Binding-site contacts:
Ligand atom CD contacts residue THR40 of chain 1.A at 3.5 Å.
Ligand atom CB contacts residue PRO41 of chain 1.B at 3.3 Å (hydrophobic).
Ligand atom CD2 contacts residue GLN39 of chain 1.B at 3.7 Å.
Ligand atom NH2 contacts residue ASP85 of chain 1.A at 3.3 Å (salt-bridge).
Ligand atom CD contacts residue ASP85 of chain 1.A at 3.4 Å.
Ligand atom O contacts residue LYS103 of chain 1.A at 3.2 Å (salt-bridge).
Ligand atom CA contacts residue GLU154 of chain 1.B at 3.7 Å.
Ligand atom CG contacts residue TYR87 of chain 1.A at 3.4 Å (hydrophobic).
Ligand atom O contacts residue PRO41 of chain 1.B at 3.4 Å.
Ligand atom CD2 contacts residue TYR87 of chain 1.A at 3.5 Å (hydrophobic).
Ligand atom CA contacts residue ASP85 of chain 1.A at 3.6 Å.
Ligand atom CE2 contacts residue ILE92 of chain 1.B at 3.5 Å (hydrophobic).
Ligand atom CG contacts residue ASN41 of chain 1.A at 3.2 Å.
Ligand atom NE contacts residue ILE92 of chain 1.B at 3.6 Å.
Ligand atom CG contacts residue THR40 of chain 1.A at 3.2 Å.
Ligand atom NH2 contacts residue LYS103 of chain 1.A at 3.6 Å.
Ligand atom OG contacts residue ALA174 of chain 1.B at 3.7 Å.
Ligand atom NH1 contacts residue THR40 of chain 1.A at 3.2 Å (h-bond).
Ligand atom C contacts residue ASP85 of chain 1.A at 3.7 Å.
Ligand atom NE2 contacts residue PRO41 of chain 1.B at 3.7 Å.
Ligand atom CZ contacts residue ASP85 of chain 1.A at 3.7 Å.
Ligand atom CB contacts residue GLU154 of chain 1.B at 3.6 Å.
Ligand atom CD1 contacts residue ASP85 of chain 1.A at 3.6 Å.
Ligand atom CB contacts residue ALA174 of chain 1.B at 3.7 Å (hydrophobic).
Ligand atom CE1 contacts residue GLN39 of chain 1.B at 3.7 Å.
Ligand atom CB contacts residue ASN41 of chain 1.A at 3.4 Å.
Ligand atom CG contacts residue ASP85 of chain 1.A at 3.6 Å.
Ligand atom O contacts residue THR40 of chain 1.A at 3.6 Å.
Ligand atom CZ contacts residue GLN39 of chain 1.B at 3.7 Å.
Ligand atom OH contacts residue ILE92 of chain 1.B at 3.4 Å.
Ligand atom O contacts residue THR40 of chain 1.A at 3.5 Å.
Ligand atom NH2 contacts residue ALA84 of chain 1.A at 3.4 Å (h-bond).
Ligand atom CB contacts residue ASP85 of chain 1.A at 3.7 Å.
Ligand atom CD1 contacts residue GLN39 of chain 1.B at 3.4 Å.
Ligand atom OG contacts residue GLU154 of chain 1.B at 2.6 Å (salt-bridge).
Ligand atom O contacts residue ASN41 of chain 1.A at 3.3 Å (h-bond).
Ligand atom CD1 contacts residue THR90 of chain 1.B at 3.6 Å.
Ligand atom CD contacts residue ILE92 of chain 1.B at 3.5 Å (hydrophobic).
Ligand atom NE contacts residue ASP85 of chain 1.A at 3.0 Å (salt-bridge).
Ligand atom N contacts residue ASP85 of chain 1.A at 2.9 Å (salt-bridge).

Sequence of chain 1.A:
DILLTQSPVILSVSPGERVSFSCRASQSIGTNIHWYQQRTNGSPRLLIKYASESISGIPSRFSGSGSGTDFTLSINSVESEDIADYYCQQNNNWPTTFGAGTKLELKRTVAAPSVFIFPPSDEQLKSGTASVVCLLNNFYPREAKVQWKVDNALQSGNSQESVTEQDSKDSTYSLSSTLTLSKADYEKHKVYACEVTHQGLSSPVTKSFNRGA

Sequence of chain 1.B:
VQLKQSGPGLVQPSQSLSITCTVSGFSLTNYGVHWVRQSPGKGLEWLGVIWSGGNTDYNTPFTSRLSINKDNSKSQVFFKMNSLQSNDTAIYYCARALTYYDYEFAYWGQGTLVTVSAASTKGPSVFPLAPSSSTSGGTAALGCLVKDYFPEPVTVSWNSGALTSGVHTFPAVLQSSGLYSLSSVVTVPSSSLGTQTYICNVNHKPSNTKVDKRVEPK

A small-molecule ligand and the protein it binds are described below.
Small molecule (SMILES): CC(C)C[C@@H]1NC(=O)[C@H](CCCN=C(N)N)NC(=O)[C@H](CCCN=C(N)N)NC(=O)[C@H]([C@@H](C)O)NC(=O)[C@H](CO)NC(=O)[C@H](CC(C)C)NC(=O)[C@H](CC(=O)O)NC(=O)[C@H](Cc2ccc(O)cc2)NC(=O)[C@H](CCC(N)=O)NC(=O)[C@@H](N)CSSC[C@@H](C(=O)O)NC(=O)[C@H](CCCCN)NC1=O